Binding-site contacts:
Ligand atom N3 contacts residue ARG177 of chain 3.A at 3.0 Å (salt-bridge).
Ligand atom C4 contacts residue ARG177 of chain 3.A at 3.8 Å.
Ligand atom C5 contacts residue PHE160 of chain 3.A at 3.4 Å (hydrophobic).
Ligand atom O6 contacts residue TYR9 of chain 4.A at 3.8 Å.
Ligand atom O2 contacts residue SER227 of chain 3.A at 3.6 Å.
Ligand atom O6 contacts residue ILE55 of chain 4.A at 3.5 Å.
Ligand atom O2 contacts residue PHE160 of chain 3.A at 3.9 Å.
Ligand atom C6 contacts residue PHE160 of chain 3.A at 3.6 Å (hydrophobic).
Ligand atom N8 contacts residue ALA57 of chain 4.A at 3.8 Å.
Ligand atom O2 contacts residue GLN229 of chain 3.A at 3.8 Å.
Ligand atom N3 contacts residue PHE160 of chain 3.A at 3.7 Å.
Ligand atom O6 contacts residue THR58 of chain 4.A at 3.8 Å.
Ligand atom C4 contacts residue PHE160 of chain 3.A at 3.4 Å (hydrophobic).
Ligand atom C2 contacts residue ARG177 of chain 3.A at 3.5 Å.
Ligand atom N7 contacts residue ALA57 of chain 4.A at 3.6 Å.
Ligand atom O2 contacts residue VAL228 of chain 3.A at 2.9 Å (h-bond).
Ligand atom C2 contacts residue ASN255 of chain 3.A at 3.9 Å.
Ligand atom N1 contacts residue PHE160 of chain 3.A at 3.6 Å.
Ligand atom C6 contacts residue GLN229 of chain 3.A at 3.6 Å.
Ligand atom C4 contacts residue ASN255 of chain 3.A at 3.9 Å.
Ligand atom N3 contacts residue ASN255 of chain 3.A at 3.4 Å (h-bond).
Ligand atom N8 contacts residue LEU171 of chain 3.A at 3.8 Å.
Ligand atom N1 contacts residue GLN229 of chain 3.A at 2.9 Å (h-bond).
Ligand atom N9 contacts residue LEU171 of chain 3.A at 4.0 Å.
Ligand atom N7 contacts residue THR58 of chain 4.A at 2.8 Å (h-bond).
Ligand atom N8 contacts residue THR58 of chain 4.A at 3.3 Å (h-bond).
Ligand atom C2 contacts residue VAL228 of chain 3.A at 4.0 Å (hydrophobic).
Ligand atom N8 contacts residue PHE160 of chain 3.A at 3.7 Å.
Ligand atom C5 contacts residue THR58 of chain 4.A at 4.0 Å.
Ligand atom N7 contacts residue PHE160 of chain 3.A at 3.7 Å.
Ligand atom O2 contacts residue ARG177 of chain 3.A at 2.8 Å (salt-bridge).
Ligand atom N9 contacts residue ARG177 of chain 3.A at 4.0 Å.
Ligand atom N8 contacts residue ASP59 of chain 4.A at 3.9 Å.
Ligand atom O6 contacts residue GLN229 of chain 3.A at 2.9 Å (h-bond).
Ligand atom O6 contacts residue PHE160 of chain 3.A at 4.1 Å.
Ligand atom C2 contacts residue GLN229 of chain 3.A at 3.8 Å.
Ligand atom N9 contacts residue PHE160 of chain 3.A at 3.5 Å.
Ligand atom C2 contacts residue PHE160 of chain 3.A at 3.6 Å (hydrophobic).
Ligand atom O2 contacts residue ASN255 of chain 3.A at 4.1 Å.
Ligand atom N9 contacts residue THR58 of chain 4.A at 4.0 Å.

Sequence of chain 4.A:
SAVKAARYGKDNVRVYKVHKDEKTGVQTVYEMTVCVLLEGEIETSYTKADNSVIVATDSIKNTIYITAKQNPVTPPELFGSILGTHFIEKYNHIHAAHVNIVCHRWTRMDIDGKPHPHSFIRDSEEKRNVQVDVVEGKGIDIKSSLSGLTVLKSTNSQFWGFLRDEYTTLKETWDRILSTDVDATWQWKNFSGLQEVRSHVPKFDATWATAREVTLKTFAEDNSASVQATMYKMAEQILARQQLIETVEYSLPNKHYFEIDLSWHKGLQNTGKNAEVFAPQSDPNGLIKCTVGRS

Sequence of chain 3.A:
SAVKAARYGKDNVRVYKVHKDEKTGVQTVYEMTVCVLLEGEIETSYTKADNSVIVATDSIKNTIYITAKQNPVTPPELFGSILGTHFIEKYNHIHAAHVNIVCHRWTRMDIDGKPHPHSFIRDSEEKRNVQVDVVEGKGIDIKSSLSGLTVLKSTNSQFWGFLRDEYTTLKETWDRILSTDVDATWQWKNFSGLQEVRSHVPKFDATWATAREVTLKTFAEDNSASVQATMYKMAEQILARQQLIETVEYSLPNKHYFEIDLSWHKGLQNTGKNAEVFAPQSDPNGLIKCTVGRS

The small molecule below binds the protein below.
Small molecule (SMILES): O=c1[nH]c(=O)c2nn[nH]c2[nH]1